Sequence of chain 1.D:
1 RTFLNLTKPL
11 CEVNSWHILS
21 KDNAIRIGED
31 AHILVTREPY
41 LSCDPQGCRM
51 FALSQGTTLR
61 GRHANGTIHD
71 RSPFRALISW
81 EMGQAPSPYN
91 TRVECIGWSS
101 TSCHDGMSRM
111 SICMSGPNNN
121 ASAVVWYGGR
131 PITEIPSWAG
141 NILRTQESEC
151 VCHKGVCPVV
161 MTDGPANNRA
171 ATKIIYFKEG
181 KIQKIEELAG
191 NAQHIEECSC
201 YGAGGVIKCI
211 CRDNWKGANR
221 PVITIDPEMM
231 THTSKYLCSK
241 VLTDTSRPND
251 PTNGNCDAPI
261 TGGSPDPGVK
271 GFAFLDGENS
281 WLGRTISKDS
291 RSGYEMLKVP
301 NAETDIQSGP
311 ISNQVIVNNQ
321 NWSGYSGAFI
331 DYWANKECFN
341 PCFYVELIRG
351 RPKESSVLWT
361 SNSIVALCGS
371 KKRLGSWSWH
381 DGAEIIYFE

Binding-site contacts:
Ligand atom C5 contacts residue GLU295 of chain 1.D at 4.5 Å.
Ligand atom C4 contacts residue ILE286 of chain 1.D at 3.9 Å (hydrophobic).
Ligand atom O5 contacts residue MAN2 of chain 1.J at 4.2 Å.
Ligand atom O4 contacts residue GLU295 of chain 1.D at 3.8 Å.
Ligand atom O4 contacts residue ILE286 of chain 1.D at 3.5 Å.
Ligand atom C6 contacts residue ILE286 of chain 1.D at 3.6 Å (hydrophobic).
Ligand atom C1 contacts residue GLU295 of chain 1.D at 4.4 Å.
Ligand atom C3 contacts residue MAN2 of chain 1.J at 4.1 Å.
Ligand atom C1 contacts residue ASN313 of chain 1.D at 4.1 Å.
Ligand atom O6 contacts residue ILE286 of chain 1.D at 3.9 Å.
Ligand atom O5 contacts residue VAL315 of chain 1.D at 3.9 Å.
Ligand atom C5 contacts residue ILE286 of chain 1.D at 3.8 Å (hydrophobic).
Ligand atom C1 contacts residue MAN2 of chain 1.J at 2.8 Å.
Ligand atom C1 contacts residue VAL315 of chain 1.D at 4.4 Å (hydrophobic).
Ligand atom C5 contacts residue VAL315 of chain 1.D at 4.5 Å (hydrophobic).
Ligand atom C2 contacts residue MAN2 of chain 1.J at 2.8 Å.
Ligand atom O6 contacts residue ASN319 of chain 1.D at 4.3 Å.
Ligand atom O2 contacts residue MAN2 of chain 1.J at 2.8 Å (h-bond).

The protein below binds the small molecule below.
Small molecule (SMILES): OC[C@H]1O[C@H](O)[C@@H](O)[C@@H](O)[C@@H]1O